Binding-site contacts:
Ligand atom O3 contacts residue VAL367 of chain 1.A at 3.9 Å.
Ligand atom C1 contacts residue ASN343 of chain 1.A at 1.4 Å.
Ligand atom C8 contacts residue LEU368 of chain 1.A at 4.1 Å (hydrophobic).
Ligand atom C5 contacts residue ASN343 of chain 1.A at 3.7 Å.
Ligand atom C6 contacts residue VAL367 of chain 1.A at 4.2 Å (hydrophobic).
Ligand atom C7 contacts residue GLY339 of chain 1.A at 3.9 Å.
Ligand atom C8 contacts residue PHE338 of chain 1.A at 3.7 Å (hydrophobic).
Ligand atom C3 contacts residue ASN343 of chain 1.A at 3.8 Å.
Ligand atom C7 contacts residue PHE338 of chain 1.A at 4.5 Å (hydrophobic).
Ligand atom C2 contacts residue ASN343 of chain 1.A at 2.5 Å.
Ligand atom C7 contacts residue ASN343 of chain 1.A at 3.5 Å.
Ligand atom O7 contacts residue ASN343 of chain 1.A at 3.5 Å (h-bond).
Ligand atom O6 contacts residue VAL367 of chain 1.A at 3.4 Å.
Ligand atom C8 contacts residue PHE342 of chain 1.A at 3.6 Å (hydrophobic).
Ligand atom O5 contacts residue ASN343 of chain 1.A at 2.4 Å (h-bond).
Ligand atom C4 contacts residue ASN343 of chain 1.A at 4.2 Å.
Ligand atom O7 contacts residue PHE338 of chain 1.A at 4.3 Å.
Ligand atom C8 contacts residue GLY339 of chain 1.A at 3.9 Å.
Ligand atom N2 contacts residue ASN343 of chain 1.A at 2.9 Å (h-bond).
Ligand atom C7 contacts residue PHE342 of chain 1.A at 4.5 Å (hydrophobic).
Ligand atom O7 contacts residue GLY339 of chain 1.A at 3.3 Å.

The small molecule below binds the protein below.
Small molecule (SMILES): CC(=O)N[C@H]1[C@H](O[C@H]2[C@H](O)[C@@H](NC(C)=O)CO[C@@H]2CO)O[C@H](CO)[C@@H](O)[C@@H]1O

Sequence of chain 1.A:
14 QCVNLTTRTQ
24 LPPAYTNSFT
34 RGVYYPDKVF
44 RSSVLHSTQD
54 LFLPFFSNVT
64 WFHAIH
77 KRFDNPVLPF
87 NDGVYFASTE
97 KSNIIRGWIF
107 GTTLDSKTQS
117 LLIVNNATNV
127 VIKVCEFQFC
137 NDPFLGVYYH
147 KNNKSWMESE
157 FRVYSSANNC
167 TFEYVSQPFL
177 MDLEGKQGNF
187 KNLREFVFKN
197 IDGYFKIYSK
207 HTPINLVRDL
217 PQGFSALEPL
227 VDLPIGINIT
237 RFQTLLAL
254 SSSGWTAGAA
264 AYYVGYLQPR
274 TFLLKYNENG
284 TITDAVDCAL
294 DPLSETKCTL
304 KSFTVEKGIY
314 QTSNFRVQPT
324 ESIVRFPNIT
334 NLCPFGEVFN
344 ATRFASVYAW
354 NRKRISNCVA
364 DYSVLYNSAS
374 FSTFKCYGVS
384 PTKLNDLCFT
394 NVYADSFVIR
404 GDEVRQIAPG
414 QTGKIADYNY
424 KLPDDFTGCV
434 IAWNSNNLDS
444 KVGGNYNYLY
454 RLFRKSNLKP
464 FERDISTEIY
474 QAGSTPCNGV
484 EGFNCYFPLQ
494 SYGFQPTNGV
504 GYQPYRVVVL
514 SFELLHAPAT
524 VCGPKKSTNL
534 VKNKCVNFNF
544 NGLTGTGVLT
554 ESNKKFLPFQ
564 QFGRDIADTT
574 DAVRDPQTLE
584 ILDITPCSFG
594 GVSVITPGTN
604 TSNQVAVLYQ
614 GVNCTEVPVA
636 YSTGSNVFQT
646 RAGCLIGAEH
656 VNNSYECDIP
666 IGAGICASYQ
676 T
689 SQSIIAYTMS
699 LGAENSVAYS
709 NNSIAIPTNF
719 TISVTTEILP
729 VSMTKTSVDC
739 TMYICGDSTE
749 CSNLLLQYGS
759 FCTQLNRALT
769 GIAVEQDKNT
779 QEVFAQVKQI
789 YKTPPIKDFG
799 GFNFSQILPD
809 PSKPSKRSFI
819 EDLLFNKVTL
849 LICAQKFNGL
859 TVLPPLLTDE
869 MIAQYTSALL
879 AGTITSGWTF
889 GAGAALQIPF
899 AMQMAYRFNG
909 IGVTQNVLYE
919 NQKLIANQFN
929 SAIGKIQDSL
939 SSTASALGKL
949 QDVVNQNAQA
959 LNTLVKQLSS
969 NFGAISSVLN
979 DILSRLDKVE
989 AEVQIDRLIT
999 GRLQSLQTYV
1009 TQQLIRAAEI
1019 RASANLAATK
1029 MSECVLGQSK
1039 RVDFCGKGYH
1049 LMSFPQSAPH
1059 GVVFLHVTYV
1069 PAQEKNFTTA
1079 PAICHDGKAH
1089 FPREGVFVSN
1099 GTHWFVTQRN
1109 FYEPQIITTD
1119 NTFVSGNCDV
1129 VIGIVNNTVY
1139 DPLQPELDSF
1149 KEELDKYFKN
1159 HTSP